Sequence of chain 1.A:
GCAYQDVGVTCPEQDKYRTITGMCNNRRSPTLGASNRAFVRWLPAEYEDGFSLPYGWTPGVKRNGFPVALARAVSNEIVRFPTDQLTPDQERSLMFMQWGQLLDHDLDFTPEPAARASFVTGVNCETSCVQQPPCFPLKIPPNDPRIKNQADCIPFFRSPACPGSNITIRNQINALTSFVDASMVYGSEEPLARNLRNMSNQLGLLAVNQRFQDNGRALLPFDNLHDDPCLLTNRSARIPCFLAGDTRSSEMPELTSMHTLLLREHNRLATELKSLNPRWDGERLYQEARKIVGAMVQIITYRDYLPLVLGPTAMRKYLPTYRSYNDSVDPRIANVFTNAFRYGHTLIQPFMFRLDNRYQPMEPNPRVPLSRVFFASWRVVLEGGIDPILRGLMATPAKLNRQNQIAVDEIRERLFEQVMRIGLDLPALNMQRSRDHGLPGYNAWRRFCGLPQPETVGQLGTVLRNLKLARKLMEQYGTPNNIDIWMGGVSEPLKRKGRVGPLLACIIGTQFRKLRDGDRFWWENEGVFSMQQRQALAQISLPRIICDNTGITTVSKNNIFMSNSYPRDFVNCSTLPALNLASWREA

Binding-site contacts:
Ligand atom C6 contacts residue GLN322 of chain 1.A at 3.7 Å.
Ligand atom C2 contacts residue GLN319 of chain 1.A at 4.2 Å.
Ligand atom O6 contacts residue PHE321 of chain 1.A at 4.1 Å.
Ligand atom C5 contacts residue GLN322 of chain 1.A at 3.6 Å.
Ligand atom O3 contacts residue GLN322 of chain 1.A at 4.2 Å.
Ligand atom O4 contacts residue GLN322 of chain 1.A at 3.6 Å.
Ligand atom C6 contacts residue ARG320 of chain 1.A at 3.7 Å.
Ligand atom O2 contacts residue GLN322 of chain 1.A at 3.1 Å (h-bond).
Ligand atom O6 contacts residue LEU314 of chain 1.A at 3.8 Å.
Ligand atom O7 contacts residue VAL317 of chain 1.A at 2.9 Å (h-bond).
Ligand atom C8 contacts residue ALA316 of chain 1.A at 4.1 Å (hydrophobic).
Ligand atom C1 contacts residue ASN310 of chain 1.A at 3.5 Å.
Ligand atom O5 contacts residue ASN307 of chain 1.A at 2.3 Å (h-bond).
Ligand atom O7 contacts residue GLN319 of chain 1.A at 3.4 Å (h-bond).
Ligand atom C2 contacts residue GLN322 of chain 1.A at 3.6 Å.
Ligand atom C6 contacts residue ASN310 of chain 1.A at 4.0 Å.
Ligand atom C4 contacts residue ASN307 of chain 1.A at 4.2 Å.
Ligand atom N2 contacts residue GLN319 of chain 1.A at 3.6 Å.
Ligand atom C6 contacts residue PHE321 of chain 1.A at 3.8 Å (hydrophobic).
Ligand atom C2 contacts residue ASN307 of chain 1.A at 2.4 Å.
Ligand atom O4 contacts residue GLN322 of chain 1.A at 3.9 Å.
Ligand atom O7 contacts residue ASN307 of chain 1.A at 3.4 Å (h-bond).
Ligand atom C1 contacts residue ASN307 of chain 1.A at 1.5 Å.
Ligand atom C7 contacts residue GLN319 of chain 1.A at 3.3 Å.
Ligand atom C8 contacts residue GLN319 of chain 1.A at 3.5 Å.
Ligand atom C5 contacts residue ASN310 of chain 1.A at 3.7 Å.
Ligand atom C6 contacts residue GLN322 of chain 1.A at 3.6 Å.
Ligand atom C5 contacts residue ASN307 of chain 1.A at 3.6 Å.
Ligand atom O6 contacts residue GLN322 of chain 1.A at 3.7 Å.
Ligand atom C7 contacts residue ALA316 of chain 1.A at 4.2 Å (hydrophobic).
Ligand atom C7 contacts residue ASN307 of chain 1.A at 3.4 Å.
Ligand atom O5 contacts residue ASN310 of chain 1.A at 3.2 Å (h-bond).
Ligand atom N2 contacts residue ASN307 of chain 1.A at 2.9 Å (h-bond).
Ligand atom O5 contacts residue LEU314 of chain 1.A at 3.9 Å.
Ligand atom O6 contacts residue ARG320 of chain 1.A at 4.0 Å.
Ligand atom O3 contacts residue GLN319 of chain 1.A at 3.1 Å (h-bond).
Ligand atom C7 contacts residue VAL317 of chain 1.A at 4.0 Å (hydrophobic).
Ligand atom C3 contacts residue ASN307 of chain 1.A at 3.8 Å.
Ligand atom O7 contacts residue ALA316 of chain 1.A at 3.3 Å.
Ligand atom O6 contacts residue GLN319 of chain 1.A at 4.1 Å.

The small molecule below binds the protein below.
Small molecule (SMILES): CC(=O)N[C@H]1[C@H](O[C@H]2[C@H](O)[C@@H](NC(C)=O)CO[C@@H]2CO)O[C@H](CO)[C@@H](O[C@@H]2O[C@H](CO[C@H]3O[C@H](CO)[C@@H](O)[C@H](O)[C@@H]3O)[C@@H](O)[C@H](O[C@H]3O[C@H](CO)[C@@H](O)[C@H](O)[C@@H]3O)[C@@H]2O)[C@@H]1O